Sequence of chain 1.A:
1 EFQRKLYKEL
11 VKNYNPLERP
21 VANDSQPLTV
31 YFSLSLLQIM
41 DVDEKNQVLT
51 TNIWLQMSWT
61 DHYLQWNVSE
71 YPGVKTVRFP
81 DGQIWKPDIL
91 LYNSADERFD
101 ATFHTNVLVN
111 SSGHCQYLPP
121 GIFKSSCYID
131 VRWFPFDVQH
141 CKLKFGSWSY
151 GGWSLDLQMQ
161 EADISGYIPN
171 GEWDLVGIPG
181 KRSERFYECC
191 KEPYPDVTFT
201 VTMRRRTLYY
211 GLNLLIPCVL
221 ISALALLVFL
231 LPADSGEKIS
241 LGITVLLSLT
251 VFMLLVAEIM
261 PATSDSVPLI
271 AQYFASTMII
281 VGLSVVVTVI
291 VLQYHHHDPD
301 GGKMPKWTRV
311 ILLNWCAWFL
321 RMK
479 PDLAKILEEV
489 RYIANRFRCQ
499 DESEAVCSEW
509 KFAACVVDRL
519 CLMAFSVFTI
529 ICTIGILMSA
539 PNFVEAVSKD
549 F

Binding-site contacts:
Ligand atom CL contacts residue LEU108 of chain 1.A at 3.4 Å.
Ligand atom N1 contacts residue TRP148 of chain 1.E at 2.7 Å (h-bond).
Ligand atom C8 contacts residue TRP148 of chain 1.E at 3.8 Å (hydrophobic).
Ligand atom C1 contacts residue TRP148 of chain 1.E at 3.7 Å (hydrophobic).
Ligand atom C9 contacts residue TYR194 of chain 1.E at 3.8 Å (hydrophobic).
Ligand atom C10 contacts residue TRP148 of chain 1.E at 4.2 Å (hydrophobic).
Ligand atom C8 contacts residue TYR194 of chain 1.E at 3.5 Å (hydrophobic).
Ligand atom C3 contacts residue TYR92 of chain 1.E at 3.5 Å (hydrophobic).
Ligand atom N1 contacts residue TYR92 of chain 1.E at 3.2 Å (h-bond).
Ligand atom C5 contacts residue TRP54 of chain 1.A at 3.4 Å (hydrophobic).
Ligand atom C2 contacts residue TYR194 of chain 1.E at 3.8 Å (hydrophobic).
Ligand atom C3 contacts residue TYR194 of chain 1.E at 3.7 Å (hydrophobic).
Ligand atom C7 contacts residue TRP148 of chain 1.E at 3.3 Å (hydrophobic).
Ligand atom C2 contacts residue CYS189 of chain 1.E at 3.6 Å (hydrophobic).
Ligand atom C11 contacts residue TRP148 of chain 1.E at 3.2 Å (hydrophobic).
Ligand atom N1 contacts residue TYR194 of chain 1.E at 4.1 Å.
Ligand atom C4 contacts residue TYR92 of chain 1.E at 3.6 Å (hydrophobic).
Ligand atom C11 contacts residue LEU118 of chain 1.A at 3.6 Å (hydrophobic).
Ligand atom C1 contacts residue LEU118 of chain 1.A at 4.2 Å (hydrophobic).
Ligand atom C6 contacts residue TRP148 of chain 1.E at 3.5 Å (hydrophobic).
Ligand atom CL contacts residue GLN116 of chain 1.A at 3.8 Å.
Ligand atom N1 contacts residue SER147 of chain 1.E at 4.1 Å.
Ligand atom CL contacts residue ASN106 of chain 1.A at 3.5 Å.
Ligand atom C7 contacts residue LEU118 of chain 1.A at 4.0 Å (hydrophobic).
Ligand atom C5 contacts residue TRP148 of chain 1.E at 3.9 Å (hydrophobic).
Ligand atom CL contacts residue SER149 of chain 1.E at 4.2 Å.
Ligand atom C3 contacts residue TYR187 of chain 1.E at 4.2 Å (hydrophobic).
Ligand atom C4 contacts residue TRP54 of chain 1.A at 3.9 Å (hydrophobic).
Ligand atom C9 contacts residue LEU118 of chain 1.A at 4.0 Å (hydrophobic).
Ligand atom C5 contacts residue TYR92 of chain 1.E at 4.1 Å (hydrophobic).
Ligand atom C1 contacts residue CYS189 of chain 1.E at 4.0 Å (hydrophobic).
Ligand atom N2 contacts residue LEU118 of chain 1.A at 3.6 Å.
Ligand atom N2 contacts residue TRP148 of chain 1.E at 3.6 Å.
Ligand atom C10 contacts residue LEU118 of chain 1.A at 3.9 Å (hydrophobic).
Ligand atom C8 contacts residue CYS190 of chain 1.E at 3.6 Å (hydrophobic).
Ligand atom C4 contacts residue TYR187 of chain 1.E at 3.7 Å (hydrophobic).
Ligand atom C8 contacts residue CYS189 of chain 1.E at 4.1 Å (hydrophobic).
Ligand atom C2 contacts residue TRP148 of chain 1.E at 3.9 Å (hydrophobic).
Ligand atom C9 contacts residue CYS190 of chain 1.E at 4.2 Å (hydrophobic).
Ligand atom C3 contacts residue TRP148 of chain 1.E at 3.8 Å (hydrophobic).

Sequence of chain 1.E:
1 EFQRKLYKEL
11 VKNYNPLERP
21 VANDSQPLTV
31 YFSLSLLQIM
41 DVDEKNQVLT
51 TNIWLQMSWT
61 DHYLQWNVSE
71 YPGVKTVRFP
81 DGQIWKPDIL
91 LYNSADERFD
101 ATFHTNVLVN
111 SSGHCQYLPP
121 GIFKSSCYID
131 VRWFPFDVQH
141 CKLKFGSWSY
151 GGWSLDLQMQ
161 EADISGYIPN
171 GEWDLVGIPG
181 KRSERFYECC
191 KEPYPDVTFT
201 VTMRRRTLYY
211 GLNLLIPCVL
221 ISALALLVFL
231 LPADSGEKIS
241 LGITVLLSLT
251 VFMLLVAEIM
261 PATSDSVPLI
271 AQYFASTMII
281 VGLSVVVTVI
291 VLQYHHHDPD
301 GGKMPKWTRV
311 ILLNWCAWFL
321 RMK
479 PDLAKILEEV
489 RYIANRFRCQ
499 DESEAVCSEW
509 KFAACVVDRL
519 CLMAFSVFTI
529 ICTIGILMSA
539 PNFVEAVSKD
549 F

The small molecule below binds the protein below.
Small molecule (SMILES): Clc1ccc([C@H]2C[C@@H]3CC[C@H]2N3)cn1